Sequence of chain 1.X:
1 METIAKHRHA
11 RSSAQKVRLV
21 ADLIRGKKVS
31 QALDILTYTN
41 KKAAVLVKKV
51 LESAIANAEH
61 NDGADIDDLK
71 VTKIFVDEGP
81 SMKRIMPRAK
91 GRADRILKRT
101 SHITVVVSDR

Binding-site contacts:
Ligand atom O contacts residue ARG61 of chain 1.K at 3.6 Å.
Ligand atom CG contacts residue GLY64 of chain 1.K at 3.8 Å.
Ligand atom CG2 contacts residue ARG61 of chain 1.K at 3.6 Å.
Ligand atom NE contacts residue TRP60 of chain 1.K at 4.3 Å.
Ligand atom NE contacts residue ARG67 of chain 1.K at 3.2 Å.
Ligand atom O contacts residue ARG67 of chain 1.K at 2.8 Å (salt-bridge).
Ligand atom CD contacts residue ARG67 of chain 1.K at 3.6 Å.
Ligand atom N contacts residue ARG67 of chain 1.K at 4.4 Å.
Ligand atom O contacts residue ARG61 of chain 1.K at 3.4 Å (salt-bridge).
Ligand atom OD1 contacts residue ARG95 of chain 1.X at 3.7 Å.
Ligand atom C contacts residue ARG61 of chain 1.K at 4.3 Å.
Ligand atom CG contacts residue ARG95 of chain 1.X at 4.2 Å.
Ligand atom CG2 contacts residue THR65 of chain 1.K at 3.6 Å.
Ligand atom CZ contacts residue TRP60 of chain 1.K at 3.8 Å (hydrophobic).
Ligand atom CD contacts residue ARG61 of chain 1.K at 3.9 Å.
Ligand atom CE2 contacts residue LYS90 of chain 1.X at 4.0 Å.
Ligand atom CD2 contacts residue LYS90 of chain 1.X at 4.3 Å.
Ligand atom N contacts residue ARG61 of chain 1.K at 4.1 Å.
Ligand atom NH1 contacts residue ARG67 of chain 1.K at 4.3 Å.
Ligand atom NH2 contacts residue TRP60 of chain 1.K at 4.3 Å.
Ligand atom NH2 contacts residue ARG67 of chain 1.K at 3.2 Å.
Ligand atom O contacts residue ARG67 of chain 1.K at 4.4 Å.
Ligand atom C contacts residue ARG67 of chain 1.K at 3.9 Å.
Ligand atom C contacts residue ARG61 of chain 1.K at 3.9 Å.
Ligand atom CG contacts residue ARG67 of chain 1.K at 3.5 Å.
Ligand atom NH1 contacts residue TRP60 of chain 1.K at 3.4 Å.
Ligand atom CZ contacts residue ARG67 of chain 1.K at 3.4 Å.
Ligand atom CA contacts residue ARG61 of chain 1.K at 3.9 Å.
Ligand atom CD contacts residue TRP60 of chain 1.K at 4.2 Å (hydrophobic).
Ligand atom CG1 contacts residue THR65 of chain 1.K at 4.4 Å.

A small-molecule ligand and the protein it binds are described below.
Small molecule (SMILES): CC[C@H](C)[C@H](NC(=O)[C@H](Cc1ccc(O)cc1)NC(=O)[C@@H](NC(=O)[C@@H]1CCCN1C(=O)[C@H](CCCN=C(N)N)NC(=O)[C@H](CC(N)=O)NC(=O)[C@@H](N)CC(N)=O)C(C)C)C(=O)N1CCC[C@H]1C(=O)N[C@@H](CCCN=C(N)N)C(=O)N1CCC[C@H]1C(=O)N[C@@H](CCCN=C(N)N)C(=O)N1CCC[C@H]1C(=O)N1CCC[C@H]1C(=O)N[C@@H](CC1=NC=NC1)C(=O)N1CCC[C@H]1C(=O)N[C@@H](CCCN=C(N)N)C(=O)N[C@@H](CC(C)C)C(=O)O

Sequence of chain 1.K:
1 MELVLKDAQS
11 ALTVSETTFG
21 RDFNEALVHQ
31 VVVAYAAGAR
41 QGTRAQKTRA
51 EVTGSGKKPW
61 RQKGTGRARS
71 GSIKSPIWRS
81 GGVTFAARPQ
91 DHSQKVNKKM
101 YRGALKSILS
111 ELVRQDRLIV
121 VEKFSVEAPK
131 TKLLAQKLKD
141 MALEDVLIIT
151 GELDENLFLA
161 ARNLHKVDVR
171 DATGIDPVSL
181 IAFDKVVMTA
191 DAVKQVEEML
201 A